Binding-site contacts:
Ligand atom O2G contacts residue THR164 of chain 1.B at 3.2 Å (h-bond).
Ligand atom N3B contacts residue GLY256 of chain 1.B at 3.3 Å (h-bond).
Ligand atom PB contacts residue SER49 of chain 1.B at 3.7 Å.
Ligand atom C5 contacts residue GLY469 of chain 1.B at 3.7 Å.
Ligand atom O3G contacts residue GLY166 of chain 1.B at 3.6 Å.
Ligand atom N1 contacts residue ALA472 of chain 1.B at 3.7 Å.
Ligand atom O3A contacts residue GLY256 of chain 1.B at 3.1 Å (h-bond).
Ligand atom O1A contacts residue ARG53 of chain 1.B at 3.8 Å.
Ligand atom O1B contacts residue SER49 of chain 1.B at 3.0 Å (h-bond).
Ligand atom O2B contacts residue MG1 of chain 1.H at 2.4 Å.
Ligand atom O1A contacts residue ARG84 of chain 1.B at 2.7 Å (salt-bridge).
Ligand atom O1G contacts residue SER258 of chain 1.B at 3.2 Å (h-bond).
Ligand atom PG contacts residue MG1 of chain 1.H at 3.4 Å.
Ligand atom PB contacts residue MG1 of chain 1.H at 3.7 Å.
Ligand atom N3B contacts residue ALA257 of chain 1.B at 3.8 Å.
Ligand atom O1G contacts residue GLY256 of chain 1.B at 3.5 Å (h-bond).
Ligand atom N3B contacts residue SER49 of chain 1.B at 2.9 Å (h-bond).
Ligand atom O1B contacts residue GLY48 of chain 1.B at 3.4 Å.
Ligand atom O1G contacts residue ALA257 of chain 1.B at 3.4 Å (h-bond).
Ligand atom C4 contacts residue GLY469 of chain 1.B at 3.8 Å.
Ligand atom PB contacts residue ARG53 of chain 1.B at 3.7 Å.
Ligand atom O3G contacts residue THR164 of chain 1.B at 2.6 Å (h-bond).
Ligand atom C2 contacts residue LEU529 of chain 1.B at 3.5 Å (hydrophobic).
Ligand atom O1G contacts residue GLY255 of chain 1.B at 3.8 Å.
Ligand atom O5' contacts residue GLY256 of chain 1.B at 3.5 Å (h-bond).
Ligand atom N6 contacts residue ALA472 of chain 1.B at 3.5 Å.
Ligand atom PG contacts residue THR164 of chain 1.B at 3.5 Å.
Ligand atom O5' contacts residue GLY255 of chain 1.B at 3.7 Å.
Ligand atom O1A contacts residue SER50 of chain 1.B at 3.7 Å.
Ligand atom O3A contacts residue SER50 of chain 1.B at 3.5 Å (h-bond).
Ligand atom O3G contacts residue ALA165 of chain 1.B at 3.0 Å (h-bond).
Ligand atom O3G contacts residue SER49 of chain 1.B at 3.2 Å (h-bond).
Ligand atom O1B contacts residue SER50 of chain 1.B at 2.8 Å (h-bond).
Ligand atom O2G contacts residue GLU212 of chain 1.B at 3.2 Å (salt-bridge).
Ligand atom N7 contacts residue GLY468 of chain 1.B at 3.8 Å.
Ligand atom O2A contacts residue MG1 of chain 1.H at 3.5 Å.
Ligand atom O2B contacts residue ARG53 of chain 1.B at 2.9 Å (salt-bridge).
Ligand atom O4' contacts residue MET305 of chain 1.B at 3.3 Å.
Ligand atom O1B contacts residue ARG53 of chain 1.B at 3.1 Å (salt-bridge).
Ligand atom O2G contacts residue MG1 of chain 1.H at 1.9 Å.

Sequence of chain 1.B:
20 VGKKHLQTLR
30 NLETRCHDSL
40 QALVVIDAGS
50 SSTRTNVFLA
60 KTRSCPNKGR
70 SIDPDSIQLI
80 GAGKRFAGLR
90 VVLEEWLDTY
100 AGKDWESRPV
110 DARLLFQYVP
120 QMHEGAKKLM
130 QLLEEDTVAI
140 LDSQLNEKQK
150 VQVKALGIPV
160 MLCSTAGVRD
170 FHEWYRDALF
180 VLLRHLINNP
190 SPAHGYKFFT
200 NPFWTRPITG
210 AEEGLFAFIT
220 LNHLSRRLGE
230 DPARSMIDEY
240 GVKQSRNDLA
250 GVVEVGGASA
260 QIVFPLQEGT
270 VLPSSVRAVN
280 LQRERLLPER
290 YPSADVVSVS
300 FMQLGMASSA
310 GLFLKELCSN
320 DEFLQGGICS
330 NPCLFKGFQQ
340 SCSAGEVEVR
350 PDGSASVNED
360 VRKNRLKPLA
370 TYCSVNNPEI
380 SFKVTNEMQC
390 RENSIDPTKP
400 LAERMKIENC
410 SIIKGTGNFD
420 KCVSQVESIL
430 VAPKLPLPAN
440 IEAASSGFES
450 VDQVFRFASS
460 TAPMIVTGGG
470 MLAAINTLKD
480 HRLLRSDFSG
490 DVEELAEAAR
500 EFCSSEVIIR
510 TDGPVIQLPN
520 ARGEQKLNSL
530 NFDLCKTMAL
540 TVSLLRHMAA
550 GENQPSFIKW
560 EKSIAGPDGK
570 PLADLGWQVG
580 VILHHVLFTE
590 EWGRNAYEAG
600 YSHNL

The small molecule below binds the protein below.
Small molecule (SMILES): Nc1ncnc2c1ncn2[C@@H]1O[C@H](CO[P](=O)(O)O[P](=O)(O)NP(=O)(O)O)[C@@H](O)[C@H]1O